Binding-site contacts:
Ligand atom CD2 contacts residue TYR275 of chain 1.B at 3.8 Å (hydrophobic).
Ligand atom C contacts residue LYS204 of chain 1.B at 3.7 Å.
Ligand atom OXT contacts residue LYS197 of chain 1.B at 2.9 Å (salt-bridge).
Ligand atom CB contacts residue ASN201 of chain 1.B at 3.7 Å.
Ligand atom CG contacts residue LYS89 of chain 1.B at 3.6 Å.
Ligand atom O contacts residue ASN163 of chain 1.B at 3.2 Å (h-bond).
Ligand atom CD1 contacts residue TYR240 of chain 1.B at 3.5 Å (hydrophobic).
Ligand atom CD2 contacts residue ALA278 of chain 1.B at 3.7 Å (hydrophobic).
Ligand atom CZ contacts residue ASN163 of chain 1.B at 3.7 Å.
Ligand atom CE1 contacts residue LYS204 of chain 1.B at 3.7 Å.
Ligand atom OE2 contacts residue LYS89 of chain 1.B at 3.7 Å.
Ligand atom CG contacts residue ASN163 of chain 1.B at 3.8 Å.
Ligand atom CD1 contacts residue VAL121 of chain 1.B at 3.6 Å (hydrophobic).
Ligand atom CD1 contacts residue ASN201 of chain 1.B at 3.8 Å.
Ligand atom OE2 contacts residue GLN237 of chain 1.B at 3.1 Å (h-bond).
Ligand atom CG contacts residue TYR240 of chain 1.B at 3.7 Å (hydrophobic).
Ligand atom O contacts residue LYS204 of chain 1.B at 3.6 Å.
Ligand atom CD2 contacts residue GLU167 of chain 1.B at 3.6 Å.
Ligand atom OE1 contacts residue LYS89 of chain 1.B at 2.7 Å (salt-bridge).
Ligand atom C contacts residue ASN163 of chain 1.B at 3.6 Å.
Ligand atom O contacts residue LYS197 of chain 1.B at 3.5 Å.
Ligand atom CE2 contacts residue GLU167 of chain 1.B at 3.6 Å.
Ligand atom O contacts residue ASN201 of chain 1.B at 2.9 Å (h-bond).
Ligand atom OE2 contacts residue TYR275 of chain 1.B at 2.8 Å (h-bond).
Ligand atom CE1 contacts residue ASN163 of chain 1.B at 3.6 Å.
Ligand atom CD contacts residue LYS89 of chain 1.B at 3.5 Å.
Ligand atom CD2 contacts residue TYR91 of chain 1.B at 3.6 Å (hydrophobic).
Ligand atom CZ contacts residue ALA166 of chain 1.B at 3.8 Å (hydrophobic).
Ligand atom CA contacts residue ASN201 of chain 1.B at 3.7 Å.
Ligand atom N contacts residue ASN201 of chain 1.B at 2.9 Å (h-bond).
Ligand atom CB contacts residue ASN163 of chain 1.B at 3.7 Å.
Ligand atom O contacts residue LYS204 of chain 1.B at 2.8 Å (salt-bridge).
Ligand atom CD contacts residue TYR275 of chain 1.B at 3.7 Å (hydrophobic).
Ligand atom CB contacts residue ALA278 of chain 1.B at 3.5 Å (hydrophobic).
Ligand atom O contacts residue ASN159 of chain 1.B at 3.2 Å (h-bond).
Ligand atom CG contacts residue VAL121 of chain 1.B at 3.7 Å (hydrophobic).
Ligand atom CG contacts residue TYR200 of chain 1.B at 3.5 Å (hydrophobic).
Ligand atom CD1 contacts residue ASN163 of chain 1.B at 3.4 Å.
Ligand atom CE1 contacts residue ALA160 of chain 1.B at 3.7 Å (hydrophobic).
Ligand atom CE1 contacts residue ASN201 of chain 1.B at 3.6 Å.

Sequence of chain 1.B:
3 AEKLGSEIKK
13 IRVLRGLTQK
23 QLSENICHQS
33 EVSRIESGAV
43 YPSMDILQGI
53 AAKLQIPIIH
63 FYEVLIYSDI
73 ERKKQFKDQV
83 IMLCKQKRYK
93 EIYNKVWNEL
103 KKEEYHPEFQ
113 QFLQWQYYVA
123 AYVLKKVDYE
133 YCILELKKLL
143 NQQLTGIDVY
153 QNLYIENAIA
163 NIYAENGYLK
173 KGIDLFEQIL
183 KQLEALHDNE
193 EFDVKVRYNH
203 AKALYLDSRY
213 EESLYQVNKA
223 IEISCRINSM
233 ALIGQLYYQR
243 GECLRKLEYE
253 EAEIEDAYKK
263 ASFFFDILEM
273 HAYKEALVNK

The small molecule below binds the protein below.
Small molecule (SMILES): CC(C)C[C@H](NC(=O)[C@H](CC(=O)O)NC(=O)[C@H](C)N)C(=O)N1CCC[C@H]1C(=O)N[C@@H](Cc1ccccc1)C(=O)N[C@@H](CCC(=O)O)C(=O)N[C@@H](Cc1ccccc1)C(=O)O